A small-molecule ligand and the protein it binds are described below.
Small molecule (SMILES): O=C(O)c1cc(-n2cc(CO)nn2)cc(C(=O)O)n1

Binding-site contacts:
Ligand atom O2 contacts residue ARG79 of chain 1.A at 2.7 Å (salt-bridge).
Ligand atom C2 contacts residue HM61 of chain 1.D at 3.6 Å.
Ligand atom N1 contacts residue HM61 of chain 1.D at 3.1 Å (h-bond).
Ligand atom N1 contacts residue HM61 of chain 1.C at 3.0 Å (h-bond).
Ligand atom O3 contacts residue HM61 of chain 1.C at 3.6 Å (h-bond).
Ligand atom C2 contacts residue HM61 of chain 1.C at 3.6 Å.
Ligand atom O2 contacts residue HM61 of chain 1.C at 3.0 Å (h-bond).
Ligand atom C1 contacts residue ARG79 of chain 1.A at 3.2 Å.
Ligand atom C7 contacts residue HM61 of chain 1.D at 3.9 Å.
Ligand atom C7 contacts residue HM61 of chain 1.C at 3.9 Å.
Ligand atom C1 contacts residue HM61 of chain 1.D at 3.8 Å.
Ligand atom C6 contacts residue EU31 of chain 1.E at 3.3 Å.
Ligand atom C1 contacts residue EU31 of chain 1.E at 3.4 Å.
Ligand atom N1 contacts residue EU31 of chain 1.E at 2.5 Å.
Ligand atom O2 contacts residue EU31 of chain 1.E at 2.6 Å.
Ligand atom O3 contacts residue HM61 of chain 1.D at 3.1 Å (h-bond).
Ligand atom C1 contacts residue HM61 of chain 1.C at 3.7 Å.
Ligand atom C6 contacts residue HM61 of chain 1.D at 3.6 Å.
Ligand atom C2 contacts residue EU31 of chain 1.E at 3.4 Å.
Ligand atom C6 contacts residue HM61 of chain 1.C at 3.7 Å.
Ligand atom O2 contacts residue HM61 of chain 1.D at 3.5 Å (h-bond).
Ligand atom O3 contacts residue EU31 of chain 1.E at 2.6 Å.
Ligand atom C7 contacts residue EU31 of chain 1.E at 3.3 Å.
Ligand atom O1 contacts residue ARG79 of chain 1.A at 3.0 Å (salt-bridge).

Sequence of chain 1.A:
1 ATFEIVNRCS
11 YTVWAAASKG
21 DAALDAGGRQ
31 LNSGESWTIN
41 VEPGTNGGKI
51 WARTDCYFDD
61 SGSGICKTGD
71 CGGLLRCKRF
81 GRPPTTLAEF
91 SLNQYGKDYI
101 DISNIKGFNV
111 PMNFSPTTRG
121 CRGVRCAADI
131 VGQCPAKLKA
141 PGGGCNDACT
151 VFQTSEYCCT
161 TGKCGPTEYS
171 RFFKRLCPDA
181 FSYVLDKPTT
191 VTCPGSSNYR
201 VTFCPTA